Sequence of chain 1.B:
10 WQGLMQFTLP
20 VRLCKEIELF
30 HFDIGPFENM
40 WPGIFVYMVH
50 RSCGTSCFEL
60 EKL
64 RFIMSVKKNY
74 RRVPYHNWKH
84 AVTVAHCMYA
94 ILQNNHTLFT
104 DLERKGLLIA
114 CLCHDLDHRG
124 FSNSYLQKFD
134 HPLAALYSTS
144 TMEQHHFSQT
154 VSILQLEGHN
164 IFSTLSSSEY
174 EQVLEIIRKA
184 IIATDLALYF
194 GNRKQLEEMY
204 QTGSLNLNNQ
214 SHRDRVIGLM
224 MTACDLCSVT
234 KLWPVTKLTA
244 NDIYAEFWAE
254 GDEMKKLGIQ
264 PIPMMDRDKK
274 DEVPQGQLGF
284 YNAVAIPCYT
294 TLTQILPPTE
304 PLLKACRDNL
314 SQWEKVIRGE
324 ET

The protein below binds the small molecule below.
Small molecule (SMILES): Cc1ncc(C)n2nc(CCc3nc(N4CC[C@@H](F)C4)nn3C)nc12

Binding-site contacts:
Ligand atom C09 contacts residue TYR247 of chain 1.B at 3.7 Å (hydrophobic).
Ligand atom C11 contacts residue LEU229 of chain 1.B at 3.6 Å (hydrophobic).
Ligand atom C19 contacts residue VAL232 of chain 1.B at 3.7 Å (hydrophobic).
Ligand atom C05 contacts residue GLY279 of chain 1.B at 3.5 Å.
Ligand atom C10 contacts residue MET267 of chain 1.B at 3.7 Å (hydrophobic).
Ligand atom C11 contacts residue PHE283 of chain 1.B at 3.8 Å (hydrophobic).
Ligand atom C02 contacts residue PHE250 of chain 1.B at 3.8 Å (hydrophobic).
Ligand atom C13 contacts residue ILE246 of chain 1.B at 3.5 Å (hydrophobic).
Ligand atom C13 contacts residue PHE283 of chain 1.B at 3.5 Å (hydrophobic).
Ligand atom N15 contacts residue PHE283 of chain 1.B at 3.5 Å.
Ligand atom F25 contacts residue GLU275 of chain 1.B at 2.6 Å.
Ligand atom N12 contacts residue ILE246 of chain 1.B at 3.5 Å.
Ligand atom C19 contacts residue GLN280 of chain 1.B at 3.5 Å.
Ligand atom C03 contacts residue TYR247 of chain 1.B at 3.5 Å (hydrophobic).
Ligand atom C03 contacts residue GLY279 of chain 1.B at 3.5 Å.
Ligand atom N04 contacts residue GLY279 of chain 1.B at 3.8 Å.
Ligand atom C09 contacts residue GLY279 of chain 1.B at 3.8 Å.
Ligand atom C09 contacts residue GLN280 of chain 1.B at 3.7 Å.
Ligand atom C22 contacts residue LYS272 of chain 1.B at 3.8 Å.
Ligand atom N01 contacts residue MET267 of chain 1.B at 3.6 Å.
Ligand atom N01 contacts residue GLY279 of chain 1.B at 3.7 Å.
Ligand atom F25 contacts residue VAL276 of chain 1.B at 3.4 Å.
Ligand atom C10 contacts residue TYR247 of chain 1.B at 3.8 Å (hydrophobic).
Ligand atom N12 contacts residue PHE283 of chain 1.B at 3.8 Å.
Ligand atom C10 contacts residue PHE250 of chain 1.B at 3.8 Å (hydrophobic).
Ligand atom C16 contacts residue PHE283 of chain 1.B at 3.6 Å (hydrophobic).
Ligand atom F25 contacts residue GLY279 of chain 1.B at 3.7 Å.
Ligand atom C23 contacts residue PRO266 of chain 1.B at 3.6 Å (hydrophobic).
Ligand atom C22 contacts residue GLU275 of chain 1.B at 3.8 Å.
Ligand atom N18 contacts residue PHE250 of chain 1.B at 3.5 Å.
Ligand atom C14 contacts residue PHE283 of chain 1.B at 3.5 Å (hydrophobic).
Ligand atom C21 contacts residue TYR247 of chain 1.B at 3.8 Å (hydrophobic).
Ligand atom N18 contacts residue PHE283 of chain 1.B at 3.7 Å.
Ligand atom C19 contacts residue ILE246 of chain 1.B at 3.6 Å (hydrophobic).
Ligand atom C24 contacts residue MET267 of chain 1.B at 3.8 Å (hydrophobic).
Ligand atom N04 contacts residue TYR247 of chain 1.B at 2.7 Å (h-bond).
Ligand atom N17 contacts residue GLN280 of chain 1.B at 3.0 Å (h-bond).
Ligand atom N07 contacts residue GLY279 of chain 1.B at 3.6 Å (h-bond).
Ligand atom C05 contacts residue TYR247 of chain 1.B at 3.8 Å (hydrophobic).
Ligand atom C09 contacts residue PHE283 of chain 1.B at 3.6 Å (hydrophobic).